This small molecule binds to this protein.
Small molecule (SMILES): N=c1ccn([C@H]2C[C@H](O[P](=O)(O)OC[C@H]3O[C@@H](n4cnc5c(N)ncnc54)C[C@@H]3O[P](=O)(O)OC[C@H]3O[C@@H](n4cnc5c(N)ncnc54)C[C@@H]3O[P](=O)(O)OC[C@H]3O[C@@H](n4cnc5c(N)ncnc54)C[C@@H]3O)[C@@H](COP(=O)=O)O2)c(=O)[nH]1

Binding-site contacts:
Ligand atom C4 contacts residue TRP60 of chain 5.A at 3.5 Å (hydrophobic).
Ligand atom P contacts residue ASN139 of chain 5.A at 3.7 Å.
Ligand atom C8 contacts residue TRP60 of chain 5.A at 4.4 Å (hydrophobic).
Ligand atom O5' contacts residue GLN137 of chain 5.A at 4.3 Å.
Ligand atom OP1 contacts residue PRO276 of chain 5.A at 3.1 Å.
Ligand atom N3 contacts residue TRP60 of chain 5.A at 3.0 Å.
Ligand atom C2' contacts residue TRP60 of chain 5.A at 4.1 Å (hydrophobic).
Ligand atom N6 contacts residue TRP60 of chain 5.A at 3.0 Å.
Ligand atom C1' contacts residue GLN137 of chain 5.A at 4.0 Å.
Ligand atom OP2 contacts residue PRO276 of chain 5.A at 3.9 Å.
Ligand atom C5 contacts residue TRP60 of chain 5.A at 3.8 Å (hydrophobic).
Ligand atom OP2 contacts residue ARG534 of chain 5.A at 3.6 Å.
Ligand atom C4' contacts residue GLN137 of chain 5.A at 4.1 Å.
Ligand atom OP2 contacts residue TRP60 of chain 5.A at 4.4 Å.
Ligand atom N1 contacts residue TRP60 of chain 5.A at 3.5 Å.
Ligand atom OP2 contacts residue ASN139 of chain 5.A at 3.3 Å (h-bond).
Ligand atom N7 contacts residue TRP60 of chain 5.A at 3.9 Å.
Ligand atom O4' contacts residue TRP60 of chain 5.A at 4.2 Å.
Ligand atom O3' contacts residue PRO276 of chain 5.A at 3.4 Å.
Ligand atom P contacts residue PRO276 of chain 5.A at 3.8 Å.
Ligand atom C2 contacts residue TRP60 of chain 5.A at 3.4 Å (hydrophobic).
Ligand atom O3' contacts residue TRP60 of chain 5.A at 4.4 Å.
Ligand atom O3' contacts residue GLN137 of chain 5.A at 2.1 Å (h-bond).
Ligand atom C5' contacts residue PRO276 of chain 5.A at 3.7 Å (hydrophobic).
Ligand atom P contacts residue GLN137 of chain 5.A at 3.5 Å.
Ligand atom OP1 contacts residue ASN275 of chain 5.A at 4.5 Å.
Ligand atom C3' contacts residue PRO276 of chain 5.A at 3.2 Å (hydrophobic).
Ligand atom N6 contacts residue GLY57 of chain 5.A at 3.7 Å.
Ligand atom OP2 contacts residue GLN137 of chain 5.A at 3.8 Å.
Ligand atom N9 contacts residue TRP60 of chain 5.A at 3.8 Å.
Ligand atom OP1 contacts residue ASN139 of chain 5.A at 3.1 Å (h-bond).
Ligand atom C4' contacts residue PRO276 of chain 5.A at 3.7 Å (hydrophobic).
Ligand atom C2' contacts residue GLN137 of chain 5.A at 2.9 Å.
Ligand atom C6 contacts residue TRP60 of chain 5.A at 3.4 Å (hydrophobic).
Ligand atom C1' contacts residue TRP60 of chain 5.A at 3.5 Å (hydrophobic).
Ligand atom O5' contacts residue PRO276 of chain 5.A at 2.8 Å.
Ligand atom N6 contacts residue ASP58 of chain 5.A at 4.3 Å.
Ligand atom OP1 contacts residue GLN137 of chain 5.A at 4.4 Å.
Ligand atom O5' contacts residue TRP60 of chain 5.A at 3.8 Å.
Ligand atom C3' contacts residue GLN137 of chain 5.A at 2.6 Å.

Sequence of chain 5.A:
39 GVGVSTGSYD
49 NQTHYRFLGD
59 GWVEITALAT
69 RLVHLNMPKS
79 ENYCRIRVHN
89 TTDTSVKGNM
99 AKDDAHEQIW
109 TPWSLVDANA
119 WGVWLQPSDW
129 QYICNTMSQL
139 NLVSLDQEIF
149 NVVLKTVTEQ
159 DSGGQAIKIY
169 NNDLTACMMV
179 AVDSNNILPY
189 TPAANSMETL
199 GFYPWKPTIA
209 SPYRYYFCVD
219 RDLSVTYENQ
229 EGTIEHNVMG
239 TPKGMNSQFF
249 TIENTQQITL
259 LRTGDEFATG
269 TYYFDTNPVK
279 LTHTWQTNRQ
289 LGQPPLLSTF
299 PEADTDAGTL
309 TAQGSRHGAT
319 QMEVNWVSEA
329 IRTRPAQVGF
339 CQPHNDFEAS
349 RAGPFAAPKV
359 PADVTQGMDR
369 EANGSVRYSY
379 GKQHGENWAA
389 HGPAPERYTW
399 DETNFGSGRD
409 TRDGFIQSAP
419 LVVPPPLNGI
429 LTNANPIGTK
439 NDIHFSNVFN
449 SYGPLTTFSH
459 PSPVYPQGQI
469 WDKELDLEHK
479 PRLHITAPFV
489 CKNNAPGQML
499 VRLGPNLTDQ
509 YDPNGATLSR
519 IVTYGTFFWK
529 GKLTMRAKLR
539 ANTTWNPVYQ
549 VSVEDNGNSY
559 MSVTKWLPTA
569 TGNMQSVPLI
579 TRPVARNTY